A small-molecule ligand and the protein it binds are described below.
Small molecule (SMILES): CC(=O)N[C@@H]1[C@@H](O)[C@H](O)[C@@H](CO)O[C@H]1O

Sequence of chain 1.A:
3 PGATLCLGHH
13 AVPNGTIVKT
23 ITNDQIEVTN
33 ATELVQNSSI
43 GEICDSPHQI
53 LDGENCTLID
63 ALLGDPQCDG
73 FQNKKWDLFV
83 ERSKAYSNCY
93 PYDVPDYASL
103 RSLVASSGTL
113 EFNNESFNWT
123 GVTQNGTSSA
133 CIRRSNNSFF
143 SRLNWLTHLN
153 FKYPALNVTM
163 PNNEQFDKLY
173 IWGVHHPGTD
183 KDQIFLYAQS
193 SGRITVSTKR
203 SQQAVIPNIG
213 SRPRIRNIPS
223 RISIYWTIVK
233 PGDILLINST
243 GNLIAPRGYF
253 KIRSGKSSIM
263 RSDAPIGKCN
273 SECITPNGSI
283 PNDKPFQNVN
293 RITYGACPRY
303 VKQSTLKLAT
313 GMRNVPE

Binding-site contacts:
Ligand atom O5 contacts residue ASN292 of chain 1.A at 3.7 Å.
Ligand atom C3 contacts residue ASN279 of chain 1.A at 3.8 Å.
Ligand atom C8 contacts residue VAL291 of chain 1.A at 4.1 Å (hydrophobic).
Ligand atom C2 contacts residue ASN279 of chain 1.A at 2.4 Å.
Ligand atom C4 contacts residue ASN279 of chain 1.A at 4.2 Å.
Ligand atom C5 contacts residue VAL291 of chain 1.A at 4.3 Å (hydrophobic).
Ligand atom C1 contacts residue VAL291 of chain 1.A at 3.5 Å (hydrophobic).
Ligand atom C8 contacts residue ASN39 of chain 1.A at 3.4 Å.
Ligand atom C7 contacts residue ASN279 of chain 1.A at 3.3 Å.
Ligand atom C1 contacts residue ASN292 of chain 1.A at 4.0 Å.
Ligand atom C1 contacts residue ASN279 of chain 1.A at 1.4 Å.
Ligand atom N2 contacts residue VAL291 of chain 1.A at 3.4 Å (h-bond).
Ligand atom C6 contacts residue GLU69 of chain 1.B at 4.3 Å.
Ligand atom C3 contacts residue VAL291 of chain 1.A at 4.0 Å (hydrophobic).
Ligand atom O5 contacts residue VAL291 of chain 1.A at 4.4 Å.
Ligand atom C5 contacts residue ASN279 of chain 1.A at 3.6 Å.
Ligand atom C8 contacts residue SER40 of chain 1.A at 4.4 Å.
Ligand atom C6 contacts residue ASN292 of chain 1.A at 3.9 Å.
Ligand atom C2 contacts residue VAL291 of chain 1.A at 3.8 Å (hydrophobic).
Ligand atom O5 contacts residue ASN279 of chain 1.A at 2.3 Å (h-bond).
Ligand atom C7 contacts residue VAL291 of chain 1.A at 4.2 Å (hydrophobic).
Ligand atom N2 contacts residue ASN279 of chain 1.A at 3.0 Å (h-bond).
Ligand atom C5 contacts residue ASN292 of chain 1.A at 3.8 Å.
Ligand atom O7 contacts residue ASN279 of chain 1.A at 3.0 Å (h-bond).

Sequence of chain 1.B:
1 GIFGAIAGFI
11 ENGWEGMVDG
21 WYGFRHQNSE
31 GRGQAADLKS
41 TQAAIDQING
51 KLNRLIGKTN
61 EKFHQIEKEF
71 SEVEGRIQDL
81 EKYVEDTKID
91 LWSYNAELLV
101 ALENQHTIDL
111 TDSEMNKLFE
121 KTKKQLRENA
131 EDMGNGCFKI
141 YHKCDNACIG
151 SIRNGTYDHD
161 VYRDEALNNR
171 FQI